Sequence of chain 1.C:
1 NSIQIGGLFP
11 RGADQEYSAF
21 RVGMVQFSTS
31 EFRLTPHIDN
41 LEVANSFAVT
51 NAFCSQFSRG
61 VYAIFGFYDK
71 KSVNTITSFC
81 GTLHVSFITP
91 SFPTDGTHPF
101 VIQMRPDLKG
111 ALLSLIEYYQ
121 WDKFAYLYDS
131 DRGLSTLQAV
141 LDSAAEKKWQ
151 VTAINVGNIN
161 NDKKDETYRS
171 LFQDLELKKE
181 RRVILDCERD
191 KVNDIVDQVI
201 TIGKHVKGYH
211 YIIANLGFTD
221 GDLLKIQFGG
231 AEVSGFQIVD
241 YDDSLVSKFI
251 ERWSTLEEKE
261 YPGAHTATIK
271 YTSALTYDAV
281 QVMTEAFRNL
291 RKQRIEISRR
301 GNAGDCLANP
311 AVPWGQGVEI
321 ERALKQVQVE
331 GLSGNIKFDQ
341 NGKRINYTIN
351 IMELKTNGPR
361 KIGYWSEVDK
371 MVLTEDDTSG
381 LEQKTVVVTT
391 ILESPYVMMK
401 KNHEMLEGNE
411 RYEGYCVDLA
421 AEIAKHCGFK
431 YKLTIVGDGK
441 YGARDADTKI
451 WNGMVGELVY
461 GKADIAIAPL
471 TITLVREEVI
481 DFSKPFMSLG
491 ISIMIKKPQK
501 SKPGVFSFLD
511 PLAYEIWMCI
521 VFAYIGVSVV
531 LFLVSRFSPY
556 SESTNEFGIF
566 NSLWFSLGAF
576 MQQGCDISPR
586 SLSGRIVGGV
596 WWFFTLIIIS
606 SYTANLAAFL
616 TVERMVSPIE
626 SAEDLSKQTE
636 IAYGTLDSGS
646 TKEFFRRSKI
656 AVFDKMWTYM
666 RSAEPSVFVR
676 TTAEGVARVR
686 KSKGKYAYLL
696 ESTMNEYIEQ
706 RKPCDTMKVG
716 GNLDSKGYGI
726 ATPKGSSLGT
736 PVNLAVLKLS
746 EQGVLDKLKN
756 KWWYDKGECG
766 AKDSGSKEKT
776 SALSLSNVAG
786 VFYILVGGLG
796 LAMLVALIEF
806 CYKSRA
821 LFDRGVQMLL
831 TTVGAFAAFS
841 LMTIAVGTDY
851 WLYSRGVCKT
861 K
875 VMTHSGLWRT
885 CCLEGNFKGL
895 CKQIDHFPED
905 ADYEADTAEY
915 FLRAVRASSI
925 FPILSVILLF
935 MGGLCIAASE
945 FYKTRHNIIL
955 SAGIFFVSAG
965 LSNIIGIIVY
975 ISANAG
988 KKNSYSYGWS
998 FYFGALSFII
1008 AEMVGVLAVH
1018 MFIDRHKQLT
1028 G

Sequence of chain 1.B:
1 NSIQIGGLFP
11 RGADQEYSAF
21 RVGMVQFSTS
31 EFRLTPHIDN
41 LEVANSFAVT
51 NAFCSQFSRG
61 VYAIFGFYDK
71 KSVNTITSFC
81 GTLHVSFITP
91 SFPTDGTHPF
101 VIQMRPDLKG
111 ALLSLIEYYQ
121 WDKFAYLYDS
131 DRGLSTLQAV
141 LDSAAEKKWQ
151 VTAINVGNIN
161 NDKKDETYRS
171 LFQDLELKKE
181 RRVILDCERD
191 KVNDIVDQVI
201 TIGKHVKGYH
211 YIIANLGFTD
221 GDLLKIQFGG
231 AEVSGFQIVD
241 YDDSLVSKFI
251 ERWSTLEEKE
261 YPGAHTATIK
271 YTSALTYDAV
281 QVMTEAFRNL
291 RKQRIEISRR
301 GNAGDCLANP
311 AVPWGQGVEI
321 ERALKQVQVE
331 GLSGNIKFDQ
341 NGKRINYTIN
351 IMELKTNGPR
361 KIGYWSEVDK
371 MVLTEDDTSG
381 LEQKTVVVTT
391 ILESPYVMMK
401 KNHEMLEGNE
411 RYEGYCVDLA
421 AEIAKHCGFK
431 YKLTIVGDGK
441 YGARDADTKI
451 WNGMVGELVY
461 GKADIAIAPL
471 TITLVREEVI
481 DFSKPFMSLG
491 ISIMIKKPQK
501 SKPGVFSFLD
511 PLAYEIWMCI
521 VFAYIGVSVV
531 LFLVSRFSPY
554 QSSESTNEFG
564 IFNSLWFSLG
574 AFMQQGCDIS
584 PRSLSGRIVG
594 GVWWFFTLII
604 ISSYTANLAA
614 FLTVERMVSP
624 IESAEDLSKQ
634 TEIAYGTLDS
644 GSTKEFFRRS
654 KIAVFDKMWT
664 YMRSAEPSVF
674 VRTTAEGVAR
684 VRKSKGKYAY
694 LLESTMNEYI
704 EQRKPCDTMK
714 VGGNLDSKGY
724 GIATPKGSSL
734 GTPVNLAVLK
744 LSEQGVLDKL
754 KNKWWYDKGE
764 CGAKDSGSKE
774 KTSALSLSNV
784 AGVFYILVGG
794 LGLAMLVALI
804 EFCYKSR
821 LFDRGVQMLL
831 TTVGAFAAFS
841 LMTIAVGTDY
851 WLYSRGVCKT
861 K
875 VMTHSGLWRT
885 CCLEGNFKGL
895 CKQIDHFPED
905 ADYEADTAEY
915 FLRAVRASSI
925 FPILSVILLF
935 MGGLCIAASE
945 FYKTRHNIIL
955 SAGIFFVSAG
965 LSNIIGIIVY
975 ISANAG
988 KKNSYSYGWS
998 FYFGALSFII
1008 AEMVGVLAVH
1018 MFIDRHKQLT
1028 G

This protein binds this small molecule.
Small molecule (SMILES): NS(=O)(=O)c1cc2c(cc1Cl)N[C@H]([C@H]1C[C@H]3C=C[C@@H]1C3)NS2(=O)=O

Binding-site contacts:
Ligand atom N3 contacts residue SER720 of chain 1.B at 2.9 Å (h-bond).
Ligand atom N2 contacts residue SER720 of chain 1.B at 3.8 Å.
Ligand atom C12 contacts residue SER720 of chain 1.B at 3.6 Å.
Ligand atom N2 contacts residue PRO485 of chain 1.C at 3.7 Å.
Ligand atom C12 contacts residue PHE486 of chain 1.C at 3.2 Å (hydrophobic).
Ligand atom C7 contacts residue LEU742 of chain 1.C at 3.7 Å (hydrophobic).
Ligand atom C10 contacts residue PHE486 of chain 1.C at 3.3 Å (hydrophobic).
Ligand atom N1 contacts residue PRO485 of chain 1.C at 2.5 Å (h-bond).
Ligand atom C12 contacts residue MET487 of chain 1.C at 3.9 Å (hydrophobic).
Ligand atom C13 contacts residue PHE486 of chain 1.C at 3.2 Å (hydrophobic).
Ligand atom O2 contacts residue MET487 of chain 1.C at 3.5 Å (h-bond).
Ligand atom S2 contacts residue SER488 of chain 1.C at 3.8 Å.
Ligand atom C14 contacts residue PHE486 of chain 1.C at 3.3 Å (hydrophobic).
Ligand atom O3 contacts residue MET487 of chain 1.C at 3.4 Å.
Ligand atom O2 contacts residue SER488 of chain 1.C at 3.4 Å (h-bond).
Ligand atom O1 contacts residue SER488 of chain 1.C at 3.6 Å (h-bond).
Ligand atom C7 contacts residue ILE472 of chain 1.B at 3.7 Å (hydrophobic).
Ligand atom C4 contacts residue GLY722 of chain 1.B at 3.7 Å.
Ligand atom C4 contacts residue ILE472 of chain 1.B at 3.5 Å (hydrophobic).
Ligand atom O2 contacts residue PRO485 of chain 1.C at 3.0 Å (h-bond).
Ligand atom O4 contacts residue MET487 of chain 1.C at 3.3 Å.
Ligand atom C11 contacts residue MET487 of chain 1.C at 3.7 Å (hydrophobic).
Ligand atom S1 contacts residue PRO485 of chain 1.C at 3.2 Å (h-bond).
Ligand atom O2 contacts residue PHE486 of chain 1.C at 3.5 Å.
Ligand atom C6 contacts residue SER745 of chain 1.C at 3.8 Å.
Ligand atom C5 contacts residue ILE472 of chain 1.B at 3.8 Å (hydrophobic).
Ligand atom C11 contacts residue PHE486 of chain 1.C at 3.2 Å (hydrophobic).
Ligand atom C13 contacts residue SER720 of chain 1.B at 3.6 Å.
Ligand atom CL contacts residue ASP751 of chain 1.C at 3.1 Å.
Ligand atom C9 contacts residue PHE486 of chain 1.C at 3.2 Å (hydrophobic).
Ligand atom C8 contacts residue PRO485 of chain 1.C at 3.4 Å (hydrophobic).
Ligand atom C11 contacts residue SER488 of chain 1.C at 3.7 Å.
Ligand atom C3 contacts residue GLY722 of chain 1.B at 3.3 Å.
Ligand atom C11 contacts residue SER720 of chain 1.B at 3.8 Å.
Ligand atom C14 contacts residue SER720 of chain 1.B at 3.8 Å.
Ligand atom C4 contacts residue LYS721 of chain 1.B at 3.6 Å.
Ligand atom O3 contacts residue SER488 of chain 1.C at 2.5 Å (h-bond).
Ligand atom N3 contacts residue LYS754 of chain 1.C at 3.9 Å.
Ligand atom S2 contacts residue LYS754 of chain 1.C at 3.9 Å.
Ligand atom O4 contacts residue LYS754 of chain 1.C at 3.1 Å (salt-bridge).